Binding-site contacts:
Ligand atom O1 contacts residue ASP41 of chain 1.E at 2.5 Å (salt-bridge).
Ligand atom CM2 contacts residue THR144 of chain 1.E at 3.9 Å.
Ligand atom C contacts residue THR62 of chain 1.E at 4.2 Å.
Ligand atom CM1 contacts residue ASP41 of chain 1.E at 3.4 Å.
Ligand atom CM1 contacts residue THR61 of chain 1.E at 4.0 Å.
Ligand atom O1 contacts residue ASN63 of chain 1.E at 3.1 Å (h-bond).
Ligand atom C contacts residue ASP41 of chain 1.E at 4.4 Å.
Ligand atom CM2 contacts residue ALA200 of chain 1.E at 4.3 Å (hydrophobic).
Ligand atom C contacts residue LYS120 of chain 1.E at 1.4 Å.
Ligand atom CM2 contacts residue LYS120 of chain 1.E at 2.5 Å.
Ligand atom O1 contacts residue THR62 of chain 1.E at 3.7 Å.
Ligand atom CM1 contacts residue LW21 of chain 1.Y at 3.7 Å.
Ligand atom CM1 contacts residue ASN63 of chain 1.E at 4.0 Å.
Ligand atom O1 contacts residue THR61 of chain 1.E at 3.6 Å.
Ligand atom O1 contacts residue LW21 of chain 1.Y at 4.3 Å.
Ligand atom C contacts residue THR61 of chain 1.E at 3.9 Å.
Ligand atom O1 contacts residue LYS120 of chain 1.E at 2.7 Å (salt-bridge).
Ligand atom CM1 contacts residue ALA200 of chain 1.E at 4.5 Å (hydrophobic).
Ligand atom CM2 contacts residue ALA164 of chain 1.E at 3.9 Å (hydrophobic).
Ligand atom CM1 contacts residue LYS120 of chain 1.E at 2.5 Å.
Ligand atom CM2 contacts residue LEU142 of chain 1.E at 4.2 Å (hydrophobic).
Ligand atom C contacts residue THR144 of chain 1.E at 4.4 Å.

Sequence of chain 1.E:
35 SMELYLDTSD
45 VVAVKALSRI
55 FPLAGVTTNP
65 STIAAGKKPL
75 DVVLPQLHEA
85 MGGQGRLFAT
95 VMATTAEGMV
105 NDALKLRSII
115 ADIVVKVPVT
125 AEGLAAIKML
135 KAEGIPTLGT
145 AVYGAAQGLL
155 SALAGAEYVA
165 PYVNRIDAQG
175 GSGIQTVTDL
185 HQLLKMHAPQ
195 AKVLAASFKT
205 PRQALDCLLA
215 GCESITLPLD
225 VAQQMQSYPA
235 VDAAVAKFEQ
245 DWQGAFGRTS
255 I

The protein below binds the small molecule below.
Small molecule (SMILES): CC(=O)CO